A small-molecule ligand and the protein it binds are described below.
Small molecule (SMILES): COC1=C(OC)C(=O)C(C/C=C(\C)CC/C=C(\C)CC/C=C(\C)CC/C=C(\C)CC/C=C(\C)CC/C=C(\C)CC/C=C(\C)CC/C=C(\C)CC/C=C(\C)CCC=C(C)C)=C(C)C1=O

Binding-site contacts:
Ligand atom C9 contacts residue THR50 of chain 1.H at 4.2 Å.
Ligand atom C13 contacts residue TYR186 of chain 1.H at 4.2 Å (hydrophobic).
Ligand atom C14 contacts residue VAL187 of chain 1.S at 4.3 Å (hydrophobic).
Ligand atom C25 contacts residue LEU184 of chain 1.H at 4.2 Å (hydrophobic).
Ligand atom C2 contacts residue PHE54 of chain 1.H at 3.4 Å (hydrophobic).
Ligand atom C11 contacts residue PHE54 of chain 1.H at 4.1 Å (hydrophobic).
Ligand atom C21 contacts residue TYR183 of chain 1.H at 3.8 Å (hydrophobic).
Ligand atom C18 contacts residue TYR186 of chain 1.S at 3.9 Å (hydrophobic).
Ligand atom C14 contacts residue TYR186 of chain 1.H at 4.1 Å (hydrophobic).
Ligand atom C8 contacts residue TYR183 of chain 1.S at 4.2 Å (hydrophobic).
Ligand atom C24 contacts residue VAL187 of chain 1.H at 4.2 Å (hydrophobic).
Ligand atom C23 contacts residue PHE54 of chain 1.S at 3.9 Å (hydrophobic).
Ligand atom C22 contacts residue THR50 of chain 1.S at 4.0 Å.
Ligand atom C3 contacts residue PHE54 of chain 1.H at 3.5 Å (hydrophobic).
Ligand atom C7 contacts residue LEU184 of chain 1.S at 3.8 Å (hydrophobic).
Ligand atom C7 contacts residue PHE54 of chain 1.H at 4.3 Å (hydrophobic).
Ligand atom C25 contacts residue TYR183 of chain 1.H at 4.3 Å (hydrophobic).
Ligand atom C3 contacts residue TRP166 of chain 1.S at 3.7 Å (hydrophobic).
Ligand atom C13 contacts residue TYR183 of chain 1.S at 3.8 Å (hydrophobic).
Ligand atom C1 contacts residue PHE54 of chain 1.H at 3.5 Å (hydrophobic).
Ligand atom C16 contacts residue TYR186 of chain 1.S at 4.3 Å (hydrophobic).
Ligand atom C18 contacts residue TYR183 of chain 1.H at 4.0 Å (hydrophobic).
Ligand atom C8 contacts residue PHE54 of chain 1.H at 3.5 Å (hydrophobic).
Ligand atom C10 contacts residue VAL187 of chain 1.S at 4.0 Å (hydrophobic).
Ligand atom C20 contacts residue PHE190 of chain 1.S at 3.8 Å (hydrophobic).
Ligand atom C2 contacts residue LEU184 of chain 1.S at 4.0 Å (hydrophobic).
Ligand atom C17 contacts residue VAL187 of chain 1.H at 4.1 Å (hydrophobic).
Ligand atom C15 contacts residue TYR186 of chain 1.H at 3.8 Å (hydrophobic).
Ligand atom C19 contacts residue TYR186 of chain 1.S at 3.9 Å (hydrophobic).
Ligand atom C23 contacts residue THR50 of chain 1.S at 4.3 Å.
Ligand atom C1M contacts residue PHE54 of chain 1.H at 3.7 Å (hydrophobic).
Ligand atom C11 contacts residue THR50 of chain 1.H at 3.9 Å.
Ligand atom C25 contacts residue PHE54 of chain 1.S at 4.1 Å (hydrophobic).
Ligand atom C15 contacts residue VAL187 of chain 1.S at 4.2 Å (hydrophobic).
Ligand atom C16 contacts residue TYR183 of chain 1.S at 4.2 Å (hydrophobic).
Ligand atom C26 contacts residue VAL187 of chain 1.H at 3.8 Å (hydrophobic).
Ligand atom C21 contacts residue TYR186 of chain 1.S at 4.0 Å (hydrophobic).
Ligand atom C23 contacts residue TYR183 of chain 1.H at 3.9 Å (hydrophobic).
Ligand atom C11 contacts residue TYR183 of chain 1.S at 4.1 Å (hydrophobic).
Ligand atom C20 contacts residue TYR186 of chain 1.S at 3.9 Å (hydrophobic).

Sequence of chain 1.S:
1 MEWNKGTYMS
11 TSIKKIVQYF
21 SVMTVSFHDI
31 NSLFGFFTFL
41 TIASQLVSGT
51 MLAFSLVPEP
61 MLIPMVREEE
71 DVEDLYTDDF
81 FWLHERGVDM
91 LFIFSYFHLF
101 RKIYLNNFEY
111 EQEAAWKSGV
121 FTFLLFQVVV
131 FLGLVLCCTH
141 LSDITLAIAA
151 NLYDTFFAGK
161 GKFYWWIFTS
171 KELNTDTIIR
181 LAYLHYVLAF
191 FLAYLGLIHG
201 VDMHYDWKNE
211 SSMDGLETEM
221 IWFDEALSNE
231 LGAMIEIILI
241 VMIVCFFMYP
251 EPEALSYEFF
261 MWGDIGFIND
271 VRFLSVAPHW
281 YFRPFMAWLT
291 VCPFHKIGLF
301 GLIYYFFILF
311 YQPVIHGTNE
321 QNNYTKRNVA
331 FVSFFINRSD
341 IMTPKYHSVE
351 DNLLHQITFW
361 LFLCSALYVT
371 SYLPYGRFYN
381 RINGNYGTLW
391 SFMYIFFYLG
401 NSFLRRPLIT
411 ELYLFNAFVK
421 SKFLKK

Sequence of chain 1.H:
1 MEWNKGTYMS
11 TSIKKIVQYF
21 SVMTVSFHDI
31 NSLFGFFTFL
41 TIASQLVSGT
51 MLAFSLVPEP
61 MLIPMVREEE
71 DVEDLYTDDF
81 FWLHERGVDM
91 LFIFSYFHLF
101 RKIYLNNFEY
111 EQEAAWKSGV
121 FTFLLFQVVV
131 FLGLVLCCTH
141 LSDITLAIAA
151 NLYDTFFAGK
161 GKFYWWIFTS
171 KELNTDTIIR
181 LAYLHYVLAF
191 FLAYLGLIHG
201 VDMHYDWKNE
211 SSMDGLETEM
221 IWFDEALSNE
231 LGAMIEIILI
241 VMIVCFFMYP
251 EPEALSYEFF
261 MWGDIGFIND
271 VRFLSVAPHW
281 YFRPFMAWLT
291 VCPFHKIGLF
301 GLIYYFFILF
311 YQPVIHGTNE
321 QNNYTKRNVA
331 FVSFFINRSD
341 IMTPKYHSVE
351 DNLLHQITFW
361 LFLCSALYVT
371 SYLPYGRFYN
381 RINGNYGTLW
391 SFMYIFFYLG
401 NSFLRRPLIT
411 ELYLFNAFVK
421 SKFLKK